Sequence of chain 1.D:
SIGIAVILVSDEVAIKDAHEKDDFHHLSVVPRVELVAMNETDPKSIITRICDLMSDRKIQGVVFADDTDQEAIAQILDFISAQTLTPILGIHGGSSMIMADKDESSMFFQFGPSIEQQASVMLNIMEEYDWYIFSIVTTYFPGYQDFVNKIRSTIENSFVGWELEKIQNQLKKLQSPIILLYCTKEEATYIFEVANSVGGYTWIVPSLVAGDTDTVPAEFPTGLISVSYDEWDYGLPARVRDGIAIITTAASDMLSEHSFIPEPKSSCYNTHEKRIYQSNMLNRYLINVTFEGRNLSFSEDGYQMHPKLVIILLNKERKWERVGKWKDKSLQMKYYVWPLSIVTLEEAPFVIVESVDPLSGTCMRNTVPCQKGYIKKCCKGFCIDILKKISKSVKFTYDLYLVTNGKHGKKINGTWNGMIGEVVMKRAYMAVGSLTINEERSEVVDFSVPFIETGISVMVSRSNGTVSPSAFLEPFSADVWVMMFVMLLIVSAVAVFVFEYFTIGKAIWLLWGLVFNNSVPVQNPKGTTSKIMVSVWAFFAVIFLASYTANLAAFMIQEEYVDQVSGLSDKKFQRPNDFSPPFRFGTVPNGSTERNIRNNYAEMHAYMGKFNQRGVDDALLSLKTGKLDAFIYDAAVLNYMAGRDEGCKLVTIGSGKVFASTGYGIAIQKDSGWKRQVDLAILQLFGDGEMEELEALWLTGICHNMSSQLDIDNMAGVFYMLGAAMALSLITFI

Binding-site contacts:
Ligand atom O6 contacts residue GLY484 of chain 1.D at 3.5 Å.
Ligand atom C1 contacts residue ASN688 of chain 1.D at 1.4 Å.
Ligand atom C3 contacts residue ASN688 of chain 1.D at 3.8 Å.
Ligand atom O5 contacts residue ASN688 of chain 1.D at 2.4 Å (h-bond).
Ligand atom C5 contacts residue ASN688 of chain 1.D at 3.7 Å.
Ligand atom O7 contacts residue PRO687 of chain 1.D at 4.0 Å.
Ligand atom C2 contacts residue ASN688 of chain 1.D at 2.5 Å.
Ligand atom C4 contacts residue ASN688 of chain 1.D at 4.2 Å.
Ligand atom N2 contacts residue ASN688 of chain 1.D at 2.9 Å (h-bond).
Ligand atom C7 contacts residue PRO687 of chain 1.D at 4.3 Å (hydrophobic).
Ligand atom C7 contacts residue ASN688 of chain 1.D at 3.4 Å.
Ligand atom C8 contacts residue PRO687 of chain 1.D at 3.7 Å (hydrophobic).
Ligand atom O7 contacts residue ASN688 of chain 1.D at 3.5 Å (h-bond).

The protein below binds the small molecule below.
Small molecule (SMILES): CC(=O)N[C@@H]1[C@@H](O)[C@H](O)[C@@H](CO)O[C@H]1O